The small molecule below binds the protein below.
Small molecule (SMILES): Nc1ccn([C@H]2C[C@H](O)[C@@H](CO)O2)c(=O)n1

Sequence of chain 1.D:
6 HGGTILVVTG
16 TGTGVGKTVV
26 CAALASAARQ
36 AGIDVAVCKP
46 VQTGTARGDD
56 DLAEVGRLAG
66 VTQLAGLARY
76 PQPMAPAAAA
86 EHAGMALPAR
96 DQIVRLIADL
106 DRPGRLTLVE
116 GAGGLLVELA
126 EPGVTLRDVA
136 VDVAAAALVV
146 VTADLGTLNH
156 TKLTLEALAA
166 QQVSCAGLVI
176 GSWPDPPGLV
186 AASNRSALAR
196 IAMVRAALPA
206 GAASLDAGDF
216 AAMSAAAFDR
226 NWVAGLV

Binding-site contacts:
Ligand atom C2 contacts residue ALA208 of chain 1.D at 3.5 Å (hydrophobic).
Ligand atom O5' contacts residue SO41 of chain 1.K at 3.4 Å (h-bond).
Ligand atom C4 contacts residue PRO204 of chain 1.D at 3.9 Å (hydrophobic).
Ligand atom N3 contacts residue PRO204 of chain 1.D at 3.9 Å.
Ligand atom C5' contacts residue GLY19 of chain 1.D at 4.3 Å.
Ligand atom O5' contacts residue GLY21 of chain 1.D at 3.8 Å.
Ligand atom N4 contacts residue ALA207 of chain 1.D at 3.8 Å.
Ligand atom N3 contacts residue ALA205 of chain 1.D at 4.0 Å.
Ligand atom C5 contacts residue VAL24 of chain 1.D at 3.6 Å (hydrophobic).
Ligand atom C4 contacts residue VAL24 of chain 1.D at 3.5 Å (hydrophobic).
Ligand atom O2 contacts residue ALA207 of chain 1.D at 3.4 Å (h-bond).
Ligand atom N3 contacts residue ALA208 of chain 1.D at 3.6 Å.
Ligand atom O2 contacts residue ALA208 of chain 1.D at 3.0 Å (h-bond).
Ligand atom C5 contacts residue SER177 of chain 1.D at 3.8 Å.
Ligand atom C2' contacts residue VAL24 of chain 1.D at 3.9 Å (hydrophobic).
Ligand atom N3 contacts residue GLY206 of chain 1.D at 3.4 Å (h-bond).
Ligand atom C6 contacts residue GLY21 of chain 1.D at 3.9 Å.
Ligand atom N4 contacts residue LEU203 of chain 1.D at 3.6 Å.
Ligand atom O5' contacts residue GLY19 of chain 1.D at 3.3 Å (h-bond).
Ligand atom C2 contacts residue GLY206 of chain 1.D at 3.7 Å.
Ligand atom C5 contacts residue GLY21 of chain 1.D at 3.9 Å.
Ligand atom N3 contacts residue VAL24 of chain 1.D at 4.2 Å.
Ligand atom N4 contacts residue SER177 of chain 1.D at 3.8 Å.
Ligand atom C2 contacts residue VAL24 of chain 1.D at 4.3 Å (hydrophobic).
Ligand atom C4 contacts residue GLY176 of chain 1.D at 3.3 Å.
Ligand atom C2 contacts residue ALA207 of chain 1.D at 3.6 Å (hydrophobic).
Ligand atom C5' contacts residue SO41 of chain 1.K at 4.0 Å.
Ligand atom N4 contacts residue VAL24 of chain 1.D at 3.6 Å.
Ligand atom C4 contacts residue ALA207 of chain 1.D at 4.1 Å (hydrophobic).
Ligand atom O2 contacts residue GLY206 of chain 1.D at 3.4 Å.
Ligand atom C5 contacts residue GLY176 of chain 1.D at 3.2 Å.
Ligand atom N4 contacts residue ALA205 of chain 1.D at 4.1 Å.
Ligand atom C4 contacts residue SER177 of chain 1.D at 4.1 Å.
Ligand atom C1' contacts residue ALA208 of chain 1.D at 4.3 Å (hydrophobic).
Ligand atom N1 contacts residue VAL24 of chain 1.D at 4.0 Å.
Ligand atom C2' contacts residue ALA208 of chain 1.D at 3.9 Å (hydrophobic).
Ligand atom N3 contacts residue ALA207 of chain 1.D at 2.9 Å (h-bond).
Ligand atom C6 contacts residue VAL24 of chain 1.D at 3.9 Å (hydrophobic).
Ligand atom N4 contacts residue GLY176 of chain 1.D at 2.6 Å (h-bond).
Ligand atom N4 contacts residue PRO204 of chain 1.D at 3.1 Å (h-bond).